The protein below binds the small molecule below.
Small molecule (SMILES): C[C@H](CCOc1ccc(I)cc1)CCN1CCN(c2ccncc2)C1=O

Sequence of chain 52.C:
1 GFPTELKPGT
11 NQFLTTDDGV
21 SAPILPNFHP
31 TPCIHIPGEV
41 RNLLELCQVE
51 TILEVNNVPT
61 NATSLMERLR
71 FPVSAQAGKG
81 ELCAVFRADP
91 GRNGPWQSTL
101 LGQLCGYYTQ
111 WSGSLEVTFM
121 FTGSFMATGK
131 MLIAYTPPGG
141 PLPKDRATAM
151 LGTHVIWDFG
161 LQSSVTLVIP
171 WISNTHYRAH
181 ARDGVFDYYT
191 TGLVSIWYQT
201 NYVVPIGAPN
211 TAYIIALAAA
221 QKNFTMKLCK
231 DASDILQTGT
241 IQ

Binding-site contacts:
Ligand atom CAA contacts residue PHE135 of chain 52.A at 3.8 Å (hydrophobic).
Ligand atom CAT contacts residue TRP203 of chain 52.A at 3.4 Å (hydrophobic).
Ligand atom CAJ contacts residue PHE135 of chain 52.A at 3.8 Å (hydrophobic).
Ligand atom CAH contacts residue VAL192 of chain 52.A at 3.9 Å (hydrophobic).
Ligand atom CAW contacts residue ASN228 of chain 52.A at 3.7 Å.
Ligand atom NAZ contacts residue ASN228 of chain 52.A at 3.9 Å.
Ligand atom CAW contacts residue TRP203 of chain 52.A at 3.4 Å (hydrophobic).
Ligand atom CAQ contacts residue ASN228 of chain 52.A at 3.6 Å.
Ligand atom OAS contacts residue VAL192 of chain 52.A at 3.9 Å.
Ligand atom CAE contacts residue THR114 of chain 52.A at 3.5 Å.
Ligand atom CAG contacts residue THR114 of chain 52.A at 3.9 Å.
Ligand atom CAG contacts residue ASP112 of chain 52.A at 3.5 Å.
Ligand atom CAQ contacts residue TYR201 of chain 52.A at 3.7 Å (hydrophobic).
Ligand atom CAP contacts residue TYR201 of chain 52.A at 3.5 Å (hydrophobic).
Ligand atom CAI contacts residue ILE24 of chain 52.C at 3.7 Å (hydrophobic).
Ligand atom OAB contacts residue TRP203 of chain 52.A at 3.7 Å.
Ligand atom CAM contacts residue ILE111 of chain 52.A at 3.6 Å (hydrophobic).
Ligand atom CAL contacts residue ILE111 of chain 52.A at 3.5 Å (hydrophobic).
Ligand atom CAV contacts residue MET195 of chain 52.A at 3.9 Å (hydrophobic).
Ligand atom CAD contacts residue GLN202 of chain 52.A at 3.6 Å.
Ligand atom CAM contacts residue MET195 of chain 52.A at 4.0 Å (hydrophobic).
Ligand atom NAZ contacts residue TRP203 of chain 52.A at 3.2 Å.
Ligand atom CAD contacts residue ASN228 of chain 52.A at 3.5 Å.
Ligand atom CAE contacts residue ASP112 of chain 52.A at 3.6 Å.
Ligand atom CAF contacts residue GLN202 of chain 52.A at 3.6 Å.
Ligand atom CAF contacts residue ASN228 of chain 52.A at 3.2 Å.
Ligand atom OAB contacts residue ILE113 of chain 52.A at 3.3 Å (h-bond).
Ligand atom CAK contacts residue MET195 of chain 52.A at 3.8 Å (hydrophobic).
Ligand atom NAY contacts residue TRP203 of chain 52.A at 3.7 Å.
Ligand atom CAV contacts residue VAL192 of chain 52.A at 3.9 Å (hydrophobic).
Ligand atom CAX contacts residue ILE111 of chain 52.A at 3.9 Å (hydrophobic).
Ligand atom CAG contacts residue TRP203 of chain 52.A at 3.9 Å (hydrophobic).
Ligand atom OAB contacts residue ASP112 of chain 52.A at 3.6 Å.
Ligand atom CAQ contacts residue TRP203 of chain 52.A at 3.4 Å (hydrophobic).
Ligand atom CAF contacts residue TRP203 of chain 52.A at 3.6 Å (hydrophobic).
Ligand atom CAL contacts residue PHE135 of chain 52.A at 3.7 Å (hydrophobic).
Ligand atom CAI contacts residue PHE155 of chain 52.A at 3.5 Å (hydrophobic).
Ligand atom CAV contacts residue ILE111 of chain 52.A at 3.9 Å (hydrophobic).
Ligand atom OAS contacts residue MET195 of chain 52.A at 3.1 Å.
Ligand atom CAK contacts residue PHE155 of chain 52.A at 3.5 Å (hydrophobic).

Sequence of chain 52.A:
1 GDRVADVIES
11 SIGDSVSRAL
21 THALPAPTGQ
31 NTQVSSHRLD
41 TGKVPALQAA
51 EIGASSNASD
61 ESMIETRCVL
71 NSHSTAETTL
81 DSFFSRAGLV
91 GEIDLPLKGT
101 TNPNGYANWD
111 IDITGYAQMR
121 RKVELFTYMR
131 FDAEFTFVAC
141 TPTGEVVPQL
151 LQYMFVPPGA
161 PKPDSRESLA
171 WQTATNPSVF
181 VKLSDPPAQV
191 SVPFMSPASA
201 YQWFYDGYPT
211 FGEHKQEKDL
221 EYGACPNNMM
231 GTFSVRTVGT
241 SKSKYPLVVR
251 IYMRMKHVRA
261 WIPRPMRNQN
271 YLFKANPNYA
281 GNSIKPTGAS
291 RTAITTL